Binding-site contacts:
Ligand atom C6 contacts residue ASN279 of chain 1.B at 4.5 Å.
Ligand atom O5 contacts residue ASN279 of chain 1.B at 2.4 Å (h-bond).
Ligand atom C2 contacts residue ASN279 of chain 1.B at 2.4 Å.
Ligand atom N2 contacts residue ASN279 of chain 1.B at 2.9 Å (h-bond).
Ligand atom C4 contacts residue ASN279 of chain 1.B at 4.2 Å.
Ligand atom C1 contacts residue ASN279 of chain 1.B at 1.4 Å.
Ligand atom O7 contacts residue ASN279 of chain 1.B at 3.8 Å.
Ligand atom C7 contacts residue ASN279 of chain 1.B at 3.5 Å.
Ligand atom C8 contacts residue ASN279 of chain 1.B at 4.5 Å.
Ligand atom O6 contacts residue ASN279 of chain 1.B at 3.9 Å.
Ligand atom C5 contacts residue ASN279 of chain 1.B at 3.7 Å.
Ligand atom C3 contacts residue ASN279 of chain 1.B at 3.8 Å.

A small-molecule ligand and the protein it binds are described below.
Small molecule (SMILES): CC(=O)N[C@@H]1[C@@H](O)[C@H](O)[C@@H](CO)O[C@H]1O

Sequence of chain 1.B:
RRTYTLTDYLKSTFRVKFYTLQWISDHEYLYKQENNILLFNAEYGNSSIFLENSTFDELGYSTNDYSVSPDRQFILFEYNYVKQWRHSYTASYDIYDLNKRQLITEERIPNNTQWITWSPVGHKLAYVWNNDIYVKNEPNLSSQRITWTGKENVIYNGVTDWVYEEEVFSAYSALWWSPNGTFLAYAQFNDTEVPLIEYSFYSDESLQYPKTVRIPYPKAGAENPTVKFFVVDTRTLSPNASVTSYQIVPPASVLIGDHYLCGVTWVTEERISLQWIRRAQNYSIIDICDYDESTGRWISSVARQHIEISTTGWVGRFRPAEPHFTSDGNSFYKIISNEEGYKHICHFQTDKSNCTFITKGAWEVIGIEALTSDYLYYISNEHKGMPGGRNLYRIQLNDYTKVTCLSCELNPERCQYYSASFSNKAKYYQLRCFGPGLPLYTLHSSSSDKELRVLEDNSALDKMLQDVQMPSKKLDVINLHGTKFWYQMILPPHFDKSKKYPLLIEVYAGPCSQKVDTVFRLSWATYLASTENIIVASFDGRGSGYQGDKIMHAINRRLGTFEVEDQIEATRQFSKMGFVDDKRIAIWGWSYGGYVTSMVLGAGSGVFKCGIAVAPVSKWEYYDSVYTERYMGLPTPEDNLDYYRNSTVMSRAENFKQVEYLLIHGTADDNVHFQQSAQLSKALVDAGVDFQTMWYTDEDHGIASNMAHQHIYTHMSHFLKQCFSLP